Sequence of chain 1.F:
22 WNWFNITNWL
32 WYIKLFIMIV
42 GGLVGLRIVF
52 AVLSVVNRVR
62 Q

A protein and the small-molecule ligand that binds it are described below.
Small molecule (SMILES): C[N+](C)(C)CCOP(=O)(O)O

Sequence of chain 1.E:
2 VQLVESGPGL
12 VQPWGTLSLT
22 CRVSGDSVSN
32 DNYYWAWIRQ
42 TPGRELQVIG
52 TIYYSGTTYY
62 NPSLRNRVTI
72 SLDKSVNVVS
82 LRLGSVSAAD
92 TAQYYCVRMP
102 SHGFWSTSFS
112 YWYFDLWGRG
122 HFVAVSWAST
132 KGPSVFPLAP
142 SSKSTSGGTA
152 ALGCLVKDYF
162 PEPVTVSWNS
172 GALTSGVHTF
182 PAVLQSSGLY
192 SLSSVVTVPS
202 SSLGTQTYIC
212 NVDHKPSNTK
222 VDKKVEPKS

Binding-site contacts:
Ligand atom N1 contacts residue ASP32 of chain 1.E at 4.2 Å.
Ligand atom C3 contacts residue GLY104 of chain 1.E at 4.2 Å.
Ligand atom C3 contacts residue ASN33 of chain 1.E at 3.7 Å.
Ligand atom C3 contacts residue ASP32 of chain 1.E at 3.9 Å.
Ligand atom O2 contacts residue GLY104 of chain 1.E at 4.0 Å.
Ligand atom O4 contacts residue PHE105 of chain 1.E at 4.0 Å.
Ligand atom C3 contacts residue SER102 of chain 1.E at 4.0 Å.
Ligand atom C4 contacts residue ASP32 of chain 1.E at 2.9 Å.
Ligand atom O1 contacts residue TRP24 of chain 1.F at 3.7 Å.
Ligand atom O1 contacts residue PHE105 of chain 1.E at 4.4 Å.
Ligand atom C4 contacts residue TYR54 of chain 1.E at 4.5 Å (hydrophobic).
Ligand atom C1 contacts residue PHE105 of chain 1.E at 4.2 Å (hydrophobic).
Ligand atom C1 contacts residue GLY104 of chain 1.E at 3.5 Å.
Ligand atom O2 contacts residue PHE105 of chain 1.E at 4.3 Å.